This small molecule binds to this protein.
Small molecule (SMILES): OC[C@@H](O)C(O)[C@@H](O)CO

Binding-site contacts:
Ligand atom O5 contacts residue PHE93 of chain 1.A at 3.7 Å.
Ligand atom O2 contacts residue GLU180 of chain 1.A at 3.2 Å (salt-bridge).
Ligand atom O4 contacts residue ASP292 of chain 1.A at 3.1 Å (salt-bridge).
Ligand atom O1 contacts residue TRP136 of chain 1.A at 3.3 Å.
Ligand atom O1 contacts residue HIS219 of chain 1.A at 3.7 Å.
Ligand atom C2 contacts residue GLU180 of chain 1.A at 4.1 Å.
Ligand atom O3 contacts residue TRP15 of chain 1.A at 3.3 Å (h-bond).
Ligand atom O2 contacts residue HIS219 of chain 1.A at 3.3 Å.
Ligand atom C2 contacts residue HIS219 of chain 1.A at 4.2 Å.
Ligand atom C2 contacts residue MN1 of chain 1.E at 3.6 Å.
Ligand atom O1 contacts residue LYS182 of chain 1.A at 3.1 Å (salt-bridge).
Ligand atom C2 contacts residue ASP292 of chain 1.A at 3.7 Å.
Ligand atom C2 contacts residue TRP136 of chain 1.A at 3.6 Å (hydrophobic).
Ligand atom C5 contacts residue HIS53 of chain 1.A at 3.3 Å.
Ligand atom O2 contacts residue GLU216 of chain 1.A at 3.0 Å (salt-bridge).
Ligand atom C5 contacts residue GLU180 of chain 1.A at 4.1 Å.
Ligand atom O1 contacts residue PHE25 of chain 2.B at 3.5 Å.
Ligand atom C3 contacts residue TRP136 of chain 1.A at 3.8 Å (hydrophobic).
Ligand atom O5 contacts residue HIS53 of chain 1.A at 2.8 Å (h-bond).
Ligand atom O1 contacts residue ASP254 of chain 1.A at 3.5 Å (salt-bridge).
Ligand atom O2 contacts residue MN1 of chain 1.E at 2.4 Å.
Ligand atom O4 contacts residue ASP244 of chain 1.A at 3.3 Å (salt-bridge).
Ligand atom O3 contacts residue MN1 of chain 1.E at 3.9 Å.
Ligand atom C4 contacts residue ASP292 of chain 1.A at 4.0 Å.
Ligand atom O1 contacts residue MN1 of chain 1.D at 4.0 Å.
Ligand atom C4 contacts residue TRP136 of chain 1.A at 3.6 Å (hydrophobic).
Ligand atom C4 contacts residue MN1 of chain 1.E at 3.6 Å.
Ligand atom C3 contacts residue ASP292 of chain 1.A at 3.6 Å.
Ligand atom C3 contacts residue MN1 of chain 1.E at 3.9 Å.
Ligand atom O3 contacts residue ASP292 of chain 1.A at 2.9 Å (salt-bridge).
Ligand atom C1 contacts residue PHE25 of chain 2.B at 3.4 Å (hydrophobic).
Ligand atom C5 contacts residue TRP136 of chain 1.A at 3.8 Å (hydrophobic).
Ligand atom C5 contacts residue THR89 of chain 1.A at 4.2 Å.
Ligand atom O4 contacts residue MN1 of chain 1.E at 2.4 Å.
Ligand atom O2 contacts residue ASP292 of chain 1.A at 2.8 Å (salt-bridge).
Ligand atom O5 contacts residue TRP136 of chain 1.A at 3.4 Å.
Ligand atom C4 contacts residue GLU180 of chain 1.A at 3.4 Å.
Ligand atom O4 contacts residue GLU180 of chain 1.A at 2.6 Å (salt-bridge).
Ligand atom C1 contacts residue TRP136 of chain 1.A at 3.6 Å (hydrophobic).
Ligand atom O2 contacts residue MN1 of chain 1.D at 3.8 Å.

Sequence of chain 2.B:
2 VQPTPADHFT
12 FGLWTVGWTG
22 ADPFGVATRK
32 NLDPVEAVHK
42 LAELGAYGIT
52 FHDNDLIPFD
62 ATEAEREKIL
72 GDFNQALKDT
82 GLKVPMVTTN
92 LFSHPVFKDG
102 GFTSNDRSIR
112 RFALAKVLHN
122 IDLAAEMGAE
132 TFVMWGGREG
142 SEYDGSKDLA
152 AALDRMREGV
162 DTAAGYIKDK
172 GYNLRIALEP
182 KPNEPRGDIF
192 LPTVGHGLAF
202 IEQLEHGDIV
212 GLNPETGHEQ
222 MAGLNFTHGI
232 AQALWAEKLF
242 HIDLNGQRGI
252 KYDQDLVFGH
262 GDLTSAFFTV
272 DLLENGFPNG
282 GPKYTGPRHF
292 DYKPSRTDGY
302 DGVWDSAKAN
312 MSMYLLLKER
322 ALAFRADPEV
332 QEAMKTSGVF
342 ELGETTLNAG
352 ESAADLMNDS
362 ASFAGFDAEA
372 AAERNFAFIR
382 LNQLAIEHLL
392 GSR

Sequence of chain 1.A:
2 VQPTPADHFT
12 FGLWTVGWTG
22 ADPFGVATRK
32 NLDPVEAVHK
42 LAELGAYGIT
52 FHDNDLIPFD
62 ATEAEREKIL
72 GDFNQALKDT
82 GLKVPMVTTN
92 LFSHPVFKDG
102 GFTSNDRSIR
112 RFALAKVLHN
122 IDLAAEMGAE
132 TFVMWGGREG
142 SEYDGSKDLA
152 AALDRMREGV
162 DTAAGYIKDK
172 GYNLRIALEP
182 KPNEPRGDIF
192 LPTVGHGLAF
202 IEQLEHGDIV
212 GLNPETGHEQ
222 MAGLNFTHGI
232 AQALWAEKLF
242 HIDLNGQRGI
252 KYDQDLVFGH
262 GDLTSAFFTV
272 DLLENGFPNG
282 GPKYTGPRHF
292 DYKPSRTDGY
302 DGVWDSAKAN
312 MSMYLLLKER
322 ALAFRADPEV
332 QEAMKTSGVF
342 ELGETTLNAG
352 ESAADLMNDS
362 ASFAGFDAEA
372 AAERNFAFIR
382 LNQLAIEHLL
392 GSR